Binding-site contacts:
Ligand atom O11 contacts residue TYR159 of chain 1.A at 2.5 Å (h-bond).
Ligand atom C8 contacts residue PHE61 of chain 1.A at 3.7 Å (hydrophobic).
Ligand atom C10 contacts residue PHE155 of chain 1.A at 3.9 Å (hydrophobic).
Ligand atom C8 contacts residue VAL105 of chain 1.A at 4.0 Å (hydrophobic).
Ligand atom C9 contacts residue ALA57 of chain 1.A at 4.2 Å (hydrophobic).
Ligand atom C10 contacts residue GLY102 of chain 1.A at 4.3 Å.
Ligand atom C7 contacts residue GLU60 of chain 1.A at 3.2 Å.
Ligand atom C10 contacts residue TYR159 of chain 1.A at 4.4 Å (hydrophobic).
Ligand atom C1 contacts residue TYR159 of chain 1.A at 4.3 Å (hydrophobic).
Ligand atom C10 contacts residue PHE61 of chain 1.A at 4.0 Å (hydrophobic).
Ligand atom C9 contacts residue GLY102 of chain 1.A at 4.3 Å.
Ligand atom C9 contacts residue PHE61 of chain 1.A at 3.1 Å (hydrophobic).
Ligand atom C7 contacts residue PHE61 of chain 1.A at 3.8 Å (hydrophobic).
Ligand atom C7 contacts residue ALA57 of chain 1.A at 4.4 Å (hydrophobic).
Ligand atom C9 contacts residue VAL105 of chain 1.A at 3.5 Å (hydrophobic).
Ligand atom C5 contacts residue GLU60 of chain 1.A at 3.4 Å.
Ligand atom C8 contacts residue GLU60 of chain 1.A at 3.7 Å.
Ligand atom C6 contacts residue GLU60 of chain 1.A at 3.6 Å.
Ligand atom C9 contacts residue PHE155 of chain 1.A at 4.0 Å (hydrophobic).
Ligand atom C8 contacts residue ALA57 of chain 1.A at 3.6 Å (hydrophobic).
Ligand atom C2 contacts residue TYR159 of chain 1.A at 3.5 Å (hydrophobic).
Ligand atom C3 contacts residue TYR159 of chain 1.A at 3.8 Å (hydrophobic).

The small molecule below binds the protein below.
Small molecule (SMILES): Oc1cccc2c1CCCC2

Sequence of chain 1.A:
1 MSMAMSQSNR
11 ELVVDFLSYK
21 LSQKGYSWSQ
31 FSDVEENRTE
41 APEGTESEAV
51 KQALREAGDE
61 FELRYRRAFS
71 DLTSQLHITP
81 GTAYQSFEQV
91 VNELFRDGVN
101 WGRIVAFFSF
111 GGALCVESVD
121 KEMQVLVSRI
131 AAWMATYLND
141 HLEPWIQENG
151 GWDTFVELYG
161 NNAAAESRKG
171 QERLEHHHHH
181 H